Sequence of chain 1.A:
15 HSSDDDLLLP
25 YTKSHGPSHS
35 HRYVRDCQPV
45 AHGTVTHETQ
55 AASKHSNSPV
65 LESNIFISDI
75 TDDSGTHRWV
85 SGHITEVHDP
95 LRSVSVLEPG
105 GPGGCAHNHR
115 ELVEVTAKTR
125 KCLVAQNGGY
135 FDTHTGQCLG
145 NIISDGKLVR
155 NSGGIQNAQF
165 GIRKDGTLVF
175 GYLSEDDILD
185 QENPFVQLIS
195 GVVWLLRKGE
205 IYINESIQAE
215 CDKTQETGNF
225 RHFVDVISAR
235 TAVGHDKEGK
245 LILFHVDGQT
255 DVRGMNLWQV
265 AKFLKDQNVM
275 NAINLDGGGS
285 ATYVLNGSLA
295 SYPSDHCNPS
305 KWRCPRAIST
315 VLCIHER

Sequence of chain 1.B:
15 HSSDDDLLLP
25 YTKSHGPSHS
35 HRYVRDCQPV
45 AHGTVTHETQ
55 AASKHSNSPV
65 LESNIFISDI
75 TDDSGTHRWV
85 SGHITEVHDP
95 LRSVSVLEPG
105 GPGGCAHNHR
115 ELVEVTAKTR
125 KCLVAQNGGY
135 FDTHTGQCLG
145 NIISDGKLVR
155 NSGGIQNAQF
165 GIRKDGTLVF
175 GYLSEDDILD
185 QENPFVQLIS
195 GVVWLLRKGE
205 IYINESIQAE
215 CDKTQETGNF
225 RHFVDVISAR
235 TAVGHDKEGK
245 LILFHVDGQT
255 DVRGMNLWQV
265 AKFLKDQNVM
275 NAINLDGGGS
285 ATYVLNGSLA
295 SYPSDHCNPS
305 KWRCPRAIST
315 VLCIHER

Binding-site contacts:
Ligand atom C8 contacts residue ASN290 of chain 1.B at 3.7 Å.
Ligand atom C7 contacts residue ASN290 of chain 1.B at 3.4 Å.
Ligand atom C2 contacts residue ASN290 of chain 1.B at 2.5 Å.
Ligand atom O6 contacts residue ASN290 of chain 1.A at 3.8 Å.
Ligand atom C5 contacts residue ASN290 of chain 1.B at 3.6 Å.
Ligand atom C4 contacts residue ASN290 of chain 1.B at 4.2 Å.
Ligand atom N2 contacts residue ASN290 of chain 1.B at 2.7 Å (h-bond).
Ligand atom O7 contacts residue ASN290 of chain 1.B at 4.2 Å.
Ligand atom C3 contacts residue ASN290 of chain 1.B at 3.8 Å.
Ligand atom O5 contacts residue ASN290 of chain 1.B at 2.3 Å (h-bond).
Ligand atom O6 contacts residue ASN290 of chain 1.B at 4.5 Å.
Ligand atom C8 contacts residue LEU127 of chain 1.B at 4.4 Å (hydrophobic).
Ligand atom C1 contacts residue ASN290 of chain 1.B at 1.4 Å.
Ligand atom O7 contacts residue LYS122 of chain 1.A at 4.0 Å.

This protein binds this small molecule.
Small molecule (SMILES): CC(=O)N[C@@H]1[C@@H](O)[C@H](O)[C@@H](CO)O[C@H]1O